Binding-site contacts:
Ligand atom C19 contacts residue TYR217 of chain 1.D at 3.3 Å (hydrophobic).
Ligand atom N2 contacts residue TYR511 of chain 1.D at 3.7 Å.
Ligand atom C14 contacts residue PHE233 of chain 1.D at 3.7 Å (hydrophobic).
Ligand atom C9 contacts residue ASP237 of chain 1.D at 3.5 Å.
Ligand atom C5 contacts residue THR242 of chain 1.D at 3.5 Å.
Ligand atom C8 contacts residue ILE310 of chain 1.D at 3.8 Å (hydrophobic).
Ligand atom CL1 contacts residue SER320 of chain 1.D at 2.6 Å.
Ligand atom C17 contacts residue GLN218 of chain 1.D at 3.6 Å.
Ligand atom C8 contacts residue ASP237 of chain 1.D at 3.3 Å.
Ligand atom N2 contacts residue PHE482 of chain 1.D at 3.9 Å.
Ligand atom C11 contacts residue TYR511 of chain 1.D at 3.6 Å (hydrophobic).
Ligand atom N3 contacts residue TYR217 of chain 1.D at 3.6 Å.
Ligand atom CL1 contacts residue THR321 of chain 1.D at 3.9 Å.
Ligand atom C9 contacts residue PHE482 of chain 1.D at 3.5 Å (hydrophobic).
Ligand atom C13 contacts residue TYR511 of chain 1.D at 3.2 Å (hydrophobic).
Ligand atom C7 contacts residue ILE310 of chain 1.D at 3.6 Å (hydrophobic).
Ligand atom C4 contacts residue CYS241 of chain 1.D at 3.9 Å (hydrophobic).
Ligand atom C8 contacts residue PHE482 of chain 1.D at 3.7 Å (hydrophobic).
Ligand atom C21 contacts residue GLN218 of chain 1.D at 3.3 Å.
Ligand atom C1 contacts residue SER320 of chain 1.D at 3.2 Å.
Ligand atom CL2 contacts residue PHE482 of chain 1.D at 3.5 Å.
Ligand atom C7 contacts residue VAL238 of chain 1.D at 3.9 Å (hydrophobic).
Ligand atom N2 contacts residue ASP237 of chain 1.D at 2.8 Å (salt-bridge).
Ligand atom C6 contacts residue ALA324 of chain 1.D at 3.5 Å (hydrophobic).
Ligand atom C6 contacts residue SER320 of chain 1.D at 3.2 Å.
Ligand atom C10 contacts residue ASP237 of chain 1.D at 3.7 Å.
Ligand atom C11 contacts residue ASN507 of chain 1.D at 3.3 Å.
Ligand atom C11 contacts residue PHE482 of chain 1.D at 3.6 Å (hydrophobic).
Ligand atom C1 contacts residue PHE483 of chain 1.D at 3.6 Å (hydrophobic).
Ligand atom C13 contacts residue ASP237 of chain 1.D at 3.5 Å.
Ligand atom C20 contacts residue TYR217 of chain 1.D at 3.5 Å (hydrophobic).
Ligand atom C12 contacts residue ASN507 of chain 1.D at 3.4 Å.
Ligand atom C10 contacts residue CYS241 of chain 1.D at 3.6 Å (hydrophobic).
Ligand atom C11 contacts residue ASP237 of chain 1.D at 3.7 Å.
Ligand atom C6 contacts residue PHE483 of chain 1.D at 3.8 Å (hydrophobic).
Ligand atom C7 contacts residue ASP237 of chain 1.D at 3.3 Å.
Ligand atom CL1 contacts residue PHE483 of chain 1.D at 3.6 Å.
Ligand atom C18 contacts residue GLN218 of chain 1.D at 3.8 Å.
Ligand atom O1 contacts residue PHE233 of chain 1.D at 3.4 Å.
Ligand atom C18 contacts residue TYR217 of chain 1.D at 3.9 Å (hydrophobic).

Sequence of chain 1.D:
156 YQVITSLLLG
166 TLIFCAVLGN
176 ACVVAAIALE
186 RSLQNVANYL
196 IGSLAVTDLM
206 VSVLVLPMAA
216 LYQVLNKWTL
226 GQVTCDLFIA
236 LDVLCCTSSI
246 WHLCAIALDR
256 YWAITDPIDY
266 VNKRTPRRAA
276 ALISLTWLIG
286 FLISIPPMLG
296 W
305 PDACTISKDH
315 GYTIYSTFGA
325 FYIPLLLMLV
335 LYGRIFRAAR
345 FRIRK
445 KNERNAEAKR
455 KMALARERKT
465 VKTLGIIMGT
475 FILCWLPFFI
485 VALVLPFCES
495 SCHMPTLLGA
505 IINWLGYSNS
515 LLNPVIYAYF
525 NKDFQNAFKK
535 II

This protein binds this small molecule.
Small molecule (SMILES): O=C1CCc2ccc(OCCCCN3CCN(c4cccc(Cl)c4Cl)CC3)cc2N1